Sequence of chain 18.A:
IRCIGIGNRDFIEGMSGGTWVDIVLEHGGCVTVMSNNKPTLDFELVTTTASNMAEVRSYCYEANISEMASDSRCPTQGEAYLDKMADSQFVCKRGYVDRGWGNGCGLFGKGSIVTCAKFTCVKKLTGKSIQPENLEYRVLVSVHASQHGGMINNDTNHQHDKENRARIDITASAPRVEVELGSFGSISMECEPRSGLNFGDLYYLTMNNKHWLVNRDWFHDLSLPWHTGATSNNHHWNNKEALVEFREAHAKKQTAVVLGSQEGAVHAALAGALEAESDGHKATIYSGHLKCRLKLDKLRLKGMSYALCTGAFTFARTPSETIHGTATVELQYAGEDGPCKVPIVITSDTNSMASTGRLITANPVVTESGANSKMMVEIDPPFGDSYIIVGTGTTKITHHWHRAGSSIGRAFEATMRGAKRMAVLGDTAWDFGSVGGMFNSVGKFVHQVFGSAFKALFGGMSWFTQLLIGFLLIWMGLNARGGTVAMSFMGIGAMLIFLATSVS

The protein below binds the small molecule below.
Small molecule (SMILES): CC(=O)N[C@H]1[C@H](O[C@H]2[C@H](O)[C@@H](NC(C)=O)CO[C@@H]2CO[C@@H]2O[C@@H](C)[C@@H](O)[C@@H](O)[C@@H]2O)O[C@H](CO)[C@@H](O)[C@@H]1O

Binding-site contacts:
Ligand atom C2 contacts residue ASN154 of chain 18.A at 2.4 Å.
Ligand atom C6 contacts residue THR156 of chain 18.A at 4.0 Å.
Ligand atom C6 contacts residue MET151 of chain 18.A at 4.5 Å (hydrophobic).
Ligand atom N2 contacts residue ASN154 of chain 18.A at 2.9 Å (h-bond).
Ligand atom O5 contacts residue MET151 of chain 18.A at 3.9 Å.
Ligand atom C1 contacts residue GLY150 of chain 18.A at 3.9 Å.
Ligand atom O5 contacts residue THR156 of chain 18.A at 4.0 Å.
Ligand atom C8 contacts residue THR156 of chain 18.A at 4.5 Å.
Ligand atom N2 contacts residue GLY150 of chain 18.A at 3.5 Å (h-bond).
Ligand atom C1 contacts residue MET151 of chain 18.A at 4.1 Å (hydrophobic).
Ligand atom C5 contacts residue MET151 of chain 18.A at 3.8 Å (hydrophobic).
Ligand atom C8 contacts residue ASN157 of chain 18.A at 3.9 Å.
Ligand atom C7 contacts residue ASN154 of chain 18.A at 3.7 Å.
Ligand atom O5 contacts residue ASN154 of chain 18.A at 2.3 Å (h-bond).
Ligand atom C5 contacts residue THR156 of chain 18.A at 4.2 Å.
Ligand atom C5 contacts residue THR156 of chain 18.A at 3.9 Å.
Ligand atom O7 contacts residue GLY150 of chain 18.A at 2.9 Å (h-bond).
Ligand atom C3 contacts residue ASN154 of chain 18.A at 3.8 Å.
Ligand atom O7 contacts residue HIS148 of chain 18.A at 3.6 Å (h-bond).
Ligand atom O5 contacts residue ASN157 of chain 18.A at 4.3 Å.
Ligand atom C2 contacts residue GLY150 of chain 18.A at 3.7 Å.
Ligand atom C1 contacts residue THR156 of chain 18.A at 4.3 Å.
Ligand atom C7 contacts residue GLY150 of chain 18.A at 3.1 Å.
Ligand atom C1 contacts residue ASN154 of chain 18.A at 1.4 Å.
Ligand atom C4 contacts residue ASN154 of chain 18.A at 4.2 Å.
Ligand atom C6 contacts residue THR156 of chain 18.A at 3.7 Å.
Ligand atom C4 contacts residue MET151 of chain 18.A at 3.9 Å (hydrophobic).
Ligand atom C8 contacts residue GLY150 of chain 18.A at 3.8 Å.
Ligand atom C5 contacts residue ASN154 of chain 18.A at 3.6 Å.
Ligand atom C2 contacts residue MET151 of chain 18.A at 4.2 Å (hydrophobic).
Ligand atom C3 contacts residue MET151 of chain 18.A at 4.0 Å (hydrophobic).
Ligand atom O7 contacts residue THR156 of chain 18.A at 4.5 Å.
Ligand atom O5 contacts residue THR156 of chain 18.A at 4.0 Å.
Ligand atom C6 contacts residue ASN157 of chain 18.A at 3.5 Å.
Ligand atom C6 contacts residue ASP161 of chain 18.A at 3.6 Å.
Ligand atom O6 contacts residue THR156 of chain 18.A at 4.5 Å.
Ligand atom O7 contacts residue ASN154 of chain 18.A at 4.0 Å.
Ligand atom O6 contacts residue MET151 of chain 18.A at 4.2 Å.